Binding-site contacts:
Ligand atom C8 contacts residue GLY232 of chain 1.C at 4.0 Å.
Ligand atom C2 contacts residue ASN234 of chain 1.C at 2.5 Å.
Ligand atom C7 contacts residue ASN234 of chain 1.C at 4.1 Å.
Ligand atom C4 contacts residue ASN234 of chain 1.C at 4.2 Å.
Ligand atom O5 contacts residue ASN234 of chain 1.C at 2.3 Å (h-bond).
Ligand atom C1 contacts residue ASN234 of chain 1.C at 1.4 Å.
Ligand atom C8 contacts residue ASN234 of chain 1.C at 4.5 Å.
Ligand atom C5 contacts residue ASN234 of chain 1.C at 3.6 Å.
Ligand atom C3 contacts residue ASN234 of chain 1.C at 3.8 Å.
Ligand atom N2 contacts residue ASN234 of chain 1.C at 3.0 Å (h-bond).

Sequence of chain 1.C:
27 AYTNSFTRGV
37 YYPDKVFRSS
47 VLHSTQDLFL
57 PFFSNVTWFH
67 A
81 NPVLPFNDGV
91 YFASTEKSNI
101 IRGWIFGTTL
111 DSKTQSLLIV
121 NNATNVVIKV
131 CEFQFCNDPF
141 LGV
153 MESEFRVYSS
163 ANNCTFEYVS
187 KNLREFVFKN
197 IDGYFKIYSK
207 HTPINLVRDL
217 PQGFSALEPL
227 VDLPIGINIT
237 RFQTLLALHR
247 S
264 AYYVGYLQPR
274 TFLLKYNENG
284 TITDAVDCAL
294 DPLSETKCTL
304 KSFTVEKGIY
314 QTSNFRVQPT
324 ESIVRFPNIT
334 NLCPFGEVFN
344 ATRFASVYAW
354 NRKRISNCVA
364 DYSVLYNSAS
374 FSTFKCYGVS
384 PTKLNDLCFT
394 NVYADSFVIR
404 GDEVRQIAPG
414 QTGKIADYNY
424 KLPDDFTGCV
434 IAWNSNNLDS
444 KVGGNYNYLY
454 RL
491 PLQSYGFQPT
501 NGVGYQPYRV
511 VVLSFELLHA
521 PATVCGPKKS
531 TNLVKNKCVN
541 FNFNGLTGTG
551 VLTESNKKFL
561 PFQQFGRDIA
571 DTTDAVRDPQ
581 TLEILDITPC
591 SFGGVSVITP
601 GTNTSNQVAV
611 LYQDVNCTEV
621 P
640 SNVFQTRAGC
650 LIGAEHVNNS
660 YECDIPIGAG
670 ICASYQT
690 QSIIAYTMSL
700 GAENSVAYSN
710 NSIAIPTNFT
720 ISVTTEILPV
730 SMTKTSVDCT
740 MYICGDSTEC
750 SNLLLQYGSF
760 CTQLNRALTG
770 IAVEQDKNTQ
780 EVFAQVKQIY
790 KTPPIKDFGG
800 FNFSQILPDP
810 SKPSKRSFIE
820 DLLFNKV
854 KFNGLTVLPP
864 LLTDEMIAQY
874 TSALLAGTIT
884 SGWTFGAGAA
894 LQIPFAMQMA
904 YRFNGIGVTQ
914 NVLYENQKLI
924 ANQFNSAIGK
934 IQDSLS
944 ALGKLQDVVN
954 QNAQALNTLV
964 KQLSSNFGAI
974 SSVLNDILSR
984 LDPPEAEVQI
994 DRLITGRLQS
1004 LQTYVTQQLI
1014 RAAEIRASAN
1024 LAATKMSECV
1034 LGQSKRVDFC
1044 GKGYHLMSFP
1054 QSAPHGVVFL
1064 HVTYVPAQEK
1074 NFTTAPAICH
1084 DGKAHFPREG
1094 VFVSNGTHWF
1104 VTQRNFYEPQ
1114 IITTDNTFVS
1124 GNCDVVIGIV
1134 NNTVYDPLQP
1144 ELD

This protein binds this small molecule.
Small molecule (SMILES): CC(=O)N[C@@H]1[C@@H](O)[C@H](O)[C@@H](CO)O[C@H]1O